Sequence of chain 1.B:
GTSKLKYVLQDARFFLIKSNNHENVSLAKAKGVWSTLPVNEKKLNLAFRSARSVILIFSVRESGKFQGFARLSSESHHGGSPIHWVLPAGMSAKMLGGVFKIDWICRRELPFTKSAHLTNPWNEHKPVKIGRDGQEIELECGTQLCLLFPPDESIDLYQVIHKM

A protein and the small-molecule ligand that binds it are described below.
Small molecule (SMILES): CN(Cc1cc(=O)[nH]c(=O)[nH]1)Cc1c(F)cccc1Cl

Binding-site contacts:
Ligand atom FAD contacts residue ASN37 of chain 1.B at 3.0 Å.
Ligand atom CAS contacts residue LYS35 of chain 1.B at 3.4 Å.
Ligand atom CAF contacts residue MET108 of chain 1.B at 3.7 Å (hydrophobic).
Ligand atom CAO contacts residue LEU113 of chain 1.B at 3.8 Å (hydrophobic).
Ligand atom NAL contacts residue SER52 of chain 1.B at 3.0 Å (h-bond).
Ligand atom CAA contacts residue SER52 of chain 1.B at 3.6 Å.
Ligand atom CAN contacts residue ASN37 of chain 1.B at 3.8 Å.
Ligand atom CL1 contacts residue LEU54 of chain 1.B at 3.7 Å.
Ligand atom NAT contacts residue SER52 of chain 1.B at 3.4 Å (h-bond).
Ligand atom CAR contacts residue LYS35 of chain 1.B at 3.0 Å.
Ligand atom OAB contacts residue LYS35 of chain 1.B at 3.4 Å (salt-bridge).
Ligand atom OAC contacts residue SER52 of chain 1.B at 3.3 Å (h-bond).
Ligand atom CL1 contacts residue THR53 of chain 1.B at 3.3 Å.
Ligand atom NAL contacts residue TRP51 of chain 1.B at 3.1 Å.
Ligand atom CAS contacts residue SER52 of chain 1.B at 3.6 Å.
Ligand atom OAB contacts residue ASP150 of chain 1.B at 3.4 Å (salt-bridge).
Ligand atom CAS contacts residue ASP150 of chain 1.B at 3.7 Å.
Ligand atom OAB contacts residue ARG78 of chain 1.B at 2.6 Å (salt-bridge).
Ligand atom FAD contacts residue ASN41 of chain 1.B at 3.6 Å.
Ligand atom OAC contacts residue TRP51 of chain 1.B at 3.1 Å (h-bond).
Ligand atom CL1 contacts residue LEU113 of chain 1.B at 3.4 Å.
Ligand atom CAH contacts residue MET108 of chain 1.B at 3.7 Å (hydrophobic).
Ligand atom CAA contacts residue TRP102 of chain 1.B at 3.2 Å (hydrophobic).
Ligand atom CAJ contacts residue TRP51 of chain 1.B at 3.7 Å (hydrophobic).
Ligand atom CAR contacts residue ASP150 of chain 1.B at 3.5 Å.
Ligand atom NAM contacts residue ASP150 of chain 1.B at 2.8 Å (salt-bridge).
Ligand atom FAD contacts residue LEU104 of chain 1.B at 3.5 Å.
Ligand atom CAI contacts residue ASN37 of chain 1.B at 3.7 Å.
Ligand atom CAS contacts residue TRP51 of chain 1.B at 3.6 Å (hydrophobic).
Ligand atom CAJ contacts residue ASN41 of chain 1.B at 3.8 Å.
Ligand atom CAI contacts residue LYS35 of chain 1.B at 3.6 Å.
Ligand atom CAP contacts residue TRP51 of chain 1.B at 3.4 Å (hydrophobic).
Ligand atom FAD contacts residue PRO105 of chain 1.B at 3.4 Å.
Ligand atom CL1 contacts residue SER52 of chain 1.B at 3.3 Å.
Ligand atom OAC contacts residue THR53 of chain 1.B at 3.3 Å.
Ligand atom CAG contacts residue MET108 of chain 1.B at 3.8 Å (hydrophobic).
Ligand atom CAG contacts residue PRO105 of chain 1.B at 3.6 Å (hydrophobic).
Ligand atom NAM contacts residue LYS35 of chain 1.B at 3.0 Å (salt-bridge).
Ligand atom CAJ contacts residue ASN37 of chain 1.B at 3.8 Å.
Ligand atom CAK contacts residue LEU104 of chain 1.B at 3.6 Å (hydrophobic).